Binding-site contacts:
Ligand atom C2 contacts residue ASN706 of chain 1.A at 3.2 Å.
Ligand atom O7 contacts residue THR705 of chain 1.A at 4.1 Å.
Ligand atom C5 contacts residue ASN706 of chain 1.A at 3.7 Å.
Ligand atom C7 contacts residue GLN1060 of chain 1.A at 4.0 Å.
Ligand atom C7 contacts residue THR705 of chain 1.A at 4.3 Å.
Ligand atom C4 contacts residue ASN706 of chain 1.A at 4.4 Å.
Ligand atom C4 contacts residue GLN911 of chain 1.A at 4.3 Å.
Ligand atom C7 contacts residue ASN706 of chain 1.A at 3.6 Å.
Ligand atom O7 contacts residue GLN1060 of chain 1.A at 2.7 Å (h-bond).
Ligand atom O6 contacts residue ASN706 of chain 1.A at 4.1 Å.
Ligand atom O5 contacts residue ASN706 of chain 1.A at 2.2 Å (h-bond).
Ligand atom O4 contacts residue GLN911 of chain 1.A at 4.4 Å.
Ligand atom O5 contacts residue GLN911 of chain 1.A at 3.8 Å.
Ligand atom C1 contacts residue GLN911 of chain 1.A at 4.2 Å.
Ligand atom C5 contacts residue GLN911 of chain 1.A at 3.2 Å.
Ligand atom C6 contacts residue ASN706 of chain 1.A at 4.5 Å.
Ligand atom C8 contacts residue THR705 of chain 1.A at 4.0 Å.
Ligand atom C6 contacts residue GLN911 of chain 1.A at 3.5 Å.
Ligand atom C1 contacts residue ASN706 of chain 1.A at 2.1 Å.
Ligand atom N2 contacts residue ASN706 of chain 1.A at 3.7 Å.
Ligand atom C3 contacts residue ASN706 of chain 1.A at 4.4 Å.
Ligand atom O7 contacts residue ASN706 of chain 1.A at 3.4 Å.
Ligand atom C8 contacts residue ASN706 of chain 1.A at 4.3 Å.

Sequence of chain 1.A:
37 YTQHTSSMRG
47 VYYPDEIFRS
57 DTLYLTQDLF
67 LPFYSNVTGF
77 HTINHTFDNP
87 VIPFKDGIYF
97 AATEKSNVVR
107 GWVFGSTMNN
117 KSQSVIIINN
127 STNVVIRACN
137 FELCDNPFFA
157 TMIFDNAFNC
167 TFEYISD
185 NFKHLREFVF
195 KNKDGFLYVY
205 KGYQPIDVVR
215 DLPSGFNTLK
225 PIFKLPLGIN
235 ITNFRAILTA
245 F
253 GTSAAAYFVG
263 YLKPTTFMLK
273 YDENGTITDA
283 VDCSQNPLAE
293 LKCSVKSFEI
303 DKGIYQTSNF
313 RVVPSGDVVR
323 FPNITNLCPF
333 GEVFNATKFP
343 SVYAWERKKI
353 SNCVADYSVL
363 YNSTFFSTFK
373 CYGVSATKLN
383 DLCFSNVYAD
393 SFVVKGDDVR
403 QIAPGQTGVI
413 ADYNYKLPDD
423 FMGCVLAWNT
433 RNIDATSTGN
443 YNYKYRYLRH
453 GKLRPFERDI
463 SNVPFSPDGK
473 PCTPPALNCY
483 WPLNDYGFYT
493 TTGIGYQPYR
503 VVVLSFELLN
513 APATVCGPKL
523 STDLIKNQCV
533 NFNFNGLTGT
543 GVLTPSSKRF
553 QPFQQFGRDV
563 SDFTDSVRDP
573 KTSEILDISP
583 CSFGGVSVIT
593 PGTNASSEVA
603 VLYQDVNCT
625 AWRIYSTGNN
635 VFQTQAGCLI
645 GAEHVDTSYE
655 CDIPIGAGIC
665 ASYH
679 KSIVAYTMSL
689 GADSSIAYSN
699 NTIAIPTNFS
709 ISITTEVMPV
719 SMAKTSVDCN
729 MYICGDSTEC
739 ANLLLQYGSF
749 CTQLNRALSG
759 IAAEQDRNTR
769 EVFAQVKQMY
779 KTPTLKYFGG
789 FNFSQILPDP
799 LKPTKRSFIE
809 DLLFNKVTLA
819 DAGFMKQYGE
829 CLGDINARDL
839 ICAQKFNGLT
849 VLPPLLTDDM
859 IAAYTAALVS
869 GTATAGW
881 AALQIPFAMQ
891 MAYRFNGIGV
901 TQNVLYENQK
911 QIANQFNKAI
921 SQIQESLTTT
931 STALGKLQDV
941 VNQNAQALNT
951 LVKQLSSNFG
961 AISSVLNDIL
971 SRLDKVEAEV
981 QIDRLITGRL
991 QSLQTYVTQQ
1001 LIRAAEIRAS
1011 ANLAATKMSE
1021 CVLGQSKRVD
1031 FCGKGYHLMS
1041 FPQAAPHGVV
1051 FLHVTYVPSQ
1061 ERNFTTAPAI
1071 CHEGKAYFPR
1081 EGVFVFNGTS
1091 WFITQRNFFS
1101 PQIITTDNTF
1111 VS

This protein binds this small molecule.
Small molecule (SMILES): CC(=O)N[C@@H]1[C@@H](O)[C@H](O)[C@@H](CO)O[C@H]1O